Binding-site contacts:
Ligand atom C3 contacts residue TRP168 of chain 1.A at 4.4 Å (hydrophobic).
Ligand atom N2 contacts residue ASN118 of chain 1.A at 2.9 Å (h-bond).
Ligand atom C7 contacts residue ASN118 of chain 1.A at 3.3 Å.
Ligand atom C8 contacts residue HIS167 of chain 1.A at 3.7 Å.
Ligand atom C8 contacts residue VAL116 of chain 1.A at 3.4 Å (hydrophobic).
Ligand atom C3 contacts residue ASN118 of chain 1.A at 3.8 Å.
Ligand atom O7 contacts residue ASN118 of chain 1.A at 3.3 Å (h-bond).
Ligand atom N2 contacts residue TRP168 of chain 1.A at 3.7 Å.
Ligand atom C1 contacts residue ASN118 of chain 1.A at 1.4 Å.
Ligand atom C8 contacts residue VAL117 of chain 1.A at 4.2 Å (hydrophobic).
Ligand atom C2 contacts residue TRP168 of chain 1.A at 4.4 Å (hydrophobic).
Ligand atom O5 contacts residue ASN118 of chain 1.A at 2.4 Å (h-bond).
Ligand atom C2 contacts residue ASN118 of chain 1.A at 2.5 Å.
Ligand atom O3 contacts residue TRP168 of chain 1.A at 3.4 Å (h-bond).
Ligand atom C4 contacts residue ASN118 of chain 1.A at 4.2 Å.
Ligand atom O3 contacts residue ASP2 of chain 1.B at 4.1 Å.
Ligand atom O7 contacts residue TRP168 of chain 1.A at 3.9 Å.
Ligand atom O7 contacts residue HIS167 of chain 1.A at 4.0 Å.
Ligand atom C7 contacts residue GLU166 of chain 1.A at 3.8 Å.
Ligand atom C8 contacts residue ASN118 of chain 1.A at 4.4 Å.
Ligand atom C7 contacts residue HIS167 of chain 1.A at 4.4 Å.
Ligand atom C8 contacts residue TRP168 of chain 1.A at 3.4 Å (hydrophobic).
Ligand atom C8 contacts residue GLU166 of chain 1.A at 3.3 Å.
Ligand atom O7 contacts residue GLU166 of chain 1.A at 3.4 Å.
Ligand atom C5 contacts residue ASN118 of chain 1.A at 3.7 Å.
Ligand atom C7 contacts residue TRP168 of chain 1.A at 3.4 Å (hydrophobic).
Ligand atom N2 contacts residue VAL116 of chain 1.A at 4.3 Å.

This protein binds this small molecule.
Small molecule (SMILES): CC(=O)N[C@@H]1[C@@H](O)[C@H](O)[C@@H](CO)O[C@H]1O

Sequence of chain 1.B:
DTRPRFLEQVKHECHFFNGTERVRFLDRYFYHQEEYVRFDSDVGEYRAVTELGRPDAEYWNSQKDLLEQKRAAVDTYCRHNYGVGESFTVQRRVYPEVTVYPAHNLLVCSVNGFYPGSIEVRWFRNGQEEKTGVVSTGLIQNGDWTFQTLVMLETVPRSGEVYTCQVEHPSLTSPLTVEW

Sequence of chain 1.A:
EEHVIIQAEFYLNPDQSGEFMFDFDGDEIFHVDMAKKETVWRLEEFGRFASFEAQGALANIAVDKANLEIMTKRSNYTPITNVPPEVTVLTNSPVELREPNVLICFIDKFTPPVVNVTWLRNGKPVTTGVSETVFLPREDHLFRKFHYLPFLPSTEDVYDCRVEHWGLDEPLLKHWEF